The protein below binds the small molecule below.
Small molecule (SMILES): O=c1[nH][nH]c(=O)c2cc(-[n+]3nc(/C=C/c4ccccc4)nn3-c3nc4ccccc4s3)ccc12

Binding-site contacts:
Ligand atom N6 contacts residue TRP103 of chain 1.A at 4.0 Å.
Ligand atom N3 contacts residue GSH1 of chain 1.F at 3.9 Å.
Ligand atom O1 contacts residue ALA104 of chain 1.A at 3.1 Å.
Ligand atom C11 contacts residue ASP95 of chain 1.A at 3.8 Å.
Ligand atom C23 contacts residue TRP103 of chain 1.A at 3.6 Å (hydrophobic).
Ligand atom C13 contacts residue MET98 of chain 1.A at 3.6 Å (hydrophobic).
Ligand atom C5 contacts residue GSH1 of chain 1.F at 3.6 Å.
Ligand atom C12 contacts residue MET98 of chain 1.A at 3.7 Å (hydrophobic).
Ligand atom C13 contacts residue GLY12 of chain 1.A at 3.8 Å.
Ligand atom C10 contacts residue ARG13 of chain 1.A at 3.5 Å.
Ligand atom N4 contacts residue TRP103 of chain 1.A at 3.9 Å.
Ligand atom N3 contacts residue TRP103 of chain 1.A at 3.7 Å.
Ligand atom C14 contacts residue GLY12 of chain 1.A at 3.7 Å.
Ligand atom C17 contacts residue LEU198 of chain 1.A at 3.4 Å (hydrophobic).
Ligand atom C11 contacts residue MET98 of chain 1.A at 3.5 Å (hydrophobic).
Ligand atom C12 contacts residue CYS155 of chain 1.A at 3.6 Å (hydrophobic).
Ligand atom O2 contacts residue GSH1 of chain 1.F at 3.5 Å.
Ligand atom C12 contacts residue TYR151 of chain 1.A at 3.5 Å (hydrophobic).
Ligand atom C2 contacts residue PHE8 of chain 1.A at 2.8 Å (hydrophobic).
Ligand atom N2 contacts residue PHE8 of chain 1.A at 3.3 Å.
Ligand atom C9 contacts residue ARG13 of chain 1.A at 3.8 Å.
Ligand atom C7 contacts residue GLY12 of chain 1.A at 3.8 Å.
Ligand atom C8 contacts residue ARG13 of chain 1.A at 3.8 Å.
Ligand atom N7 contacts residue LEU198 of chain 1.A at 3.5 Å.
Ligand atom C11 contacts residue TYR151 of chain 1.A at 3.3 Å (hydrophobic).
Ligand atom C5 contacts residue TRP103 of chain 1.A at 3.7 Å (hydrophobic).
Ligand atom N1 contacts residue GSH1 of chain 1.F at 3.0 Å (h-bond).
Ligand atom C14 contacts residue MET98 of chain 1.A at 3.9 Å (hydrophobic).
Ligand atom N5 contacts residue TRP103 of chain 1.A at 3.9 Å.
Ligand atom C22 contacts residue TRP103 of chain 1.A at 2.8 Å (hydrophobic).
Ligand atom C10 contacts residue MET98 of chain 1.A at 3.8 Å (hydrophobic).
Ligand atom C2 contacts residue GSH1 of chain 1.F at 3.4 Å.
Ligand atom C23 contacts residue ALA104 of chain 1.A at 3.8 Å (hydrophobic).
Ligand atom N4 contacts residue GSH1 of chain 1.F at 3.6 Å.
Ligand atom C1 contacts residue ALA104 of chain 1.A at 4.0 Å (hydrophobic).
Ligand atom C4 contacts residue GSH1 of chain 1.F at 3.3 Å.
Ligand atom C1 contacts residue GSH1 of chain 1.F at 3.6 Å.
Ligand atom N2 contacts residue GSH1 of chain 1.F at 2.8 Å (h-bond).
Ligand atom O2 contacts residue PHE8 of chain 1.A at 1.7 Å.
Ligand atom C3 contacts residue GSH1 of chain 1.F at 3.6 Å.

Sequence of chain 1.A:
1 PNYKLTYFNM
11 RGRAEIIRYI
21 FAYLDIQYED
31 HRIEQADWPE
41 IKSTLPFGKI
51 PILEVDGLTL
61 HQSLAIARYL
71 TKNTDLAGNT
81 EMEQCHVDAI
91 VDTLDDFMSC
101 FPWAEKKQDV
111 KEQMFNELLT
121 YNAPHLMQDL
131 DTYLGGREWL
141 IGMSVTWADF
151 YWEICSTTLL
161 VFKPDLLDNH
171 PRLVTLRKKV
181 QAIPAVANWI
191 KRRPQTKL